This protein binds this small molecule.
Small molecule (SMILES): CSCC[C@H](NC(=O)[C@H](CCC(=O)O)NC(=O)[C@H](CCC(=O)O)NC(=O)[C@H](CO)NC(=O)[C@@H](NC(=O)[C@@H](N)CS)[C@@H](C)O)C(=O)N[C@@H](CC(N)=O)C(=O)N[C@@H](C)C(=O)N[C@@H](Cc1ccccc1)C(=O)O

Sequence of chain 1.A:
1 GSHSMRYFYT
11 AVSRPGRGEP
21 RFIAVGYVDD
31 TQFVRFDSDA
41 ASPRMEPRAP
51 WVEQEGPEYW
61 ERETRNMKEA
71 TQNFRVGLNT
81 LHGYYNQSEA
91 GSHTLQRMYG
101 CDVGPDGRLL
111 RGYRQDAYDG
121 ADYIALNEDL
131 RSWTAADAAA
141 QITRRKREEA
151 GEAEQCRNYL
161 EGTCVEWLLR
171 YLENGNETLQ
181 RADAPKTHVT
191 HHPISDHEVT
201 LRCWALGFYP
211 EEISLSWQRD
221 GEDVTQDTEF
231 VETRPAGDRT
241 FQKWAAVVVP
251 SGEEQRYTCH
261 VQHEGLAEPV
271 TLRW

Binding-site contacts:
Ligand atom CD2 contacts residue GLY77 of chain 1.A at 3.5 Å.
Ligand atom CB contacts residue TRP167 of chain 1.A at 3.6 Å (hydrophobic).
Ligand atom OXT contacts residue TYR84 of chain 1.A at 3.4 Å (h-bond).
Ligand atom OXT contacts residue LYS146 of chain 1.A at 3.0 Å (salt-bridge).
Ligand atom OG1 contacts residue ASN66 of chain 1.A at 3.1 Å (h-bond).
Ligand atom CG2 contacts residue MET45 of chain 1.A at 3.5 Å (hydrophobic).
Ligand atom OD1 contacts residue ARG97 of chain 1.A at 2.6 Å (salt-bridge).
Ligand atom CA contacts residue TYR99 of chain 1.A at 3.4 Å (hydrophobic).
Ligand atom N contacts residue TYR99 of chain 1.A at 3.0 Å (h-bond).
Ligand atom O contacts residue ARG62 of chain 1.A at 2.6 Å (salt-bridge).
Ligand atom C contacts residue TYR84 of chain 1.A at 3.6 Å (hydrophobic).
Ligand atom O contacts residue TYR159 of chain 1.A at 3.6 Å.
Ligand atom CA contacts residue TYR159 of chain 1.A at 3.5 Å (hydrophobic).
Ligand atom CD contacts residue ARG62 of chain 1.A at 3.0 Å.
Ligand atom C contacts residue TYR7 of chain 1.A at 3.3 Å (hydrophobic).
Ligand atom CA contacts residue TYR7 of chain 1.A at 3.5 Å (hydrophobic).
Ligand atom CB contacts residue TYR159 of chain 1.A at 3.4 Å (hydrophobic).
Ligand atom O contacts residue TYR7 of chain 1.A at 3.6 Å.
Ligand atom N contacts residue TYR7 of chain 1.A at 3.3 Å (h-bond).
Ligand atom CG contacts residue ARG97 of chain 1.A at 3.5 Å.
Ligand atom CG2 contacts residue GLU63 of chain 1.A at 3.0 Å.
Ligand atom OE1 contacts residue ARG62 of chain 1.A at 2.0 Å (salt-bridge).
Ligand atom N contacts residue GLU63 of chain 1.A at 2.9 Å (salt-bridge).
Ligand atom OG1 contacts residue GLU63 of chain 1.A at 3.3 Å (salt-bridge).
Ligand atom N contacts residue TYR171 of chain 1.A at 2.7 Å (h-bond).
Ligand atom O contacts residue ARG147 of chain 1.A at 3.0 Å (salt-bridge).
Ligand atom SG contacts residue ARG62 of chain 1.A at 3.4 Å (salt-bridge).
Ligand atom OE1 contacts residue ARG114 of chain 1.A at 3.0 Å (salt-bridge).
Ligand atom CB contacts residue GLU63 of chain 1.A at 3.5 Å.
Ligand atom CB contacts residue TYR99 of chain 1.A at 3.5 Å (hydrophobic).
Ligand atom N contacts residue TYR7 of chain 1.A at 2.9 Å (h-bond).
Ligand atom O contacts residue TYR84 of chain 1.A at 2.9 Å (h-bond).
Ligand atom CE1 contacts residue ARG147 of chain 1.A at 3.3 Å.
Ligand atom O contacts residue TYR159 of chain 1.A at 2.8 Å (h-bond).
Ligand atom O contacts residue GLU152 of chain 1.A at 3.5 Å (salt-bridge).
Ligand atom CZ contacts residue ARG97 of chain 1.A at 3.5 Å.
Ligand atom N contacts residue GLU152 of chain 1.A at 3.0 Å (salt-bridge).
Ligand atom CB contacts residue ASN66 of chain 1.A at 3.3 Å.
Ligand atom CG2 contacts residue TYR7 of chain 1.A at 3.5 Å (hydrophobic).
Ligand atom O contacts residue THR143 of chain 1.A at 2.7 Å (h-bond).